Sequence of chain 1.B:
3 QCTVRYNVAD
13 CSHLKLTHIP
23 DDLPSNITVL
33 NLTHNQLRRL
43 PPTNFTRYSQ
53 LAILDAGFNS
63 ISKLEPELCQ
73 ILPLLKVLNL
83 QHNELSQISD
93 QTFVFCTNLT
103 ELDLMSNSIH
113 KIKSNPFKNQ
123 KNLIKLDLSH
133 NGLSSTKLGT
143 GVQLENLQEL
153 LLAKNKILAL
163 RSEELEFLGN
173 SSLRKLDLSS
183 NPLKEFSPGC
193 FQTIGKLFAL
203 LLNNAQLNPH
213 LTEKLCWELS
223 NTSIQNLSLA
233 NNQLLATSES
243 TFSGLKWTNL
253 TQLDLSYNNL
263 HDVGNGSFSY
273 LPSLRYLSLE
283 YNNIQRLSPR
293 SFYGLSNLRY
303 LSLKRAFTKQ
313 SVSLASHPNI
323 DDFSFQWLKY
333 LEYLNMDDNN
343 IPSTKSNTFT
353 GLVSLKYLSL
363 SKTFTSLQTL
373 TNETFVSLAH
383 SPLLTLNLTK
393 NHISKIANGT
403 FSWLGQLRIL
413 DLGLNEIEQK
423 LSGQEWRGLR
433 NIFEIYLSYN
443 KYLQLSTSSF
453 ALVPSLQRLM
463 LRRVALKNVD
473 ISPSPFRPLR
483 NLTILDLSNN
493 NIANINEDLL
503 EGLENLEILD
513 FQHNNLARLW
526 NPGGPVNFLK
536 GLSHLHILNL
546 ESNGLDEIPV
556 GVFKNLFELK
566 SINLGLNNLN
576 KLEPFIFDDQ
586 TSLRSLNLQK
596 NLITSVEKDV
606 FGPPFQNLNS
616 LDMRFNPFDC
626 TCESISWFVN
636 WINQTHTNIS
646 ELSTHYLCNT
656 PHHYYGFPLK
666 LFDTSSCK

A protein and the small-molecule ligand that binds it are described below.
Small molecule (SMILES): CC(=O)N[C@@H]1[C@@H](O)[C@H](O)[C@@H](CO)O[C@H]1O

Binding-site contacts:
Ligand atom C7 contacts residue ASN172 of chain 1.B at 3.5 Å.
Ligand atom N2 contacts residue GLU147 of chain 1.B at 3.3 Å (salt-bridge).
Ligand atom O6 contacts residue VAL144 of chain 1.B at 3.5 Å.
Ligand atom C5 contacts residue VAL144 of chain 1.B at 4.0 Å (hydrophobic).
Ligand atom O7 contacts residue ASN172 of chain 1.B at 4.4 Å.
Ligand atom C6 contacts residue VAL144 of chain 1.B at 3.9 Å (hydrophobic).
Ligand atom C5 contacts residue ASN172 of chain 1.B at 3.6 Å.
Ligand atom C4 contacts residue GLU147 of chain 1.B at 4.1 Å.
Ligand atom N2 contacts residue ASN172 of chain 1.B at 2.9 Å (h-bond).
Ligand atom C2 contacts residue GLU147 of chain 1.B at 3.5 Å.
Ligand atom C5 contacts residue GLU147 of chain 1.B at 3.8 Å.
Ligand atom O3 contacts residue GLU147 of chain 1.B at 4.0 Å.
Ligand atom C1 contacts residue GLU147 of chain 1.B at 3.5 Å.
Ligand atom O6 contacts residue ASN172 of chain 1.B at 4.5 Å.
Ligand atom O5 contacts residue VAL144 of chain 1.B at 4.1 Å.
Ligand atom C3 contacts residue GLU147 of chain 1.B at 3.2 Å.
Ligand atom C4 contacts residue ASN172 of chain 1.B at 4.2 Å.
Ligand atom O5 contacts residue GLU147 of chain 1.B at 4.2 Å.
Ligand atom C1 contacts residue ASN172 of chain 1.B at 1.4 Å.
Ligand atom O5 contacts residue ASN172 of chain 1.B at 2.3 Å (h-bond).
Ligand atom O4 contacts residue GLU147 of chain 1.B at 4.5 Å.
Ligand atom C8 contacts residue ASN172 of chain 1.B at 3.7 Å.
Ligand atom C2 contacts residue ASN172 of chain 1.B at 2.5 Å.
Ligand atom C3 contacts residue ASN172 of chain 1.B at 3.8 Å.